Binding-site contacts:
Ligand atom C2 contacts residue ASN234 of chain 1.A at 2.5 Å.
Ligand atom C7 contacts residue GLU465 of chain 1.C at 3.8 Å.
Ligand atom O5 contacts residue THR236 of chain 1.A at 3.6 Å.
Ligand atom C1 contacts residue THR236 of chain 1.A at 3.5 Å.
Ligand atom C5 contacts residue THR108 of chain 1.A at 4.1 Å.
Ligand atom C5 contacts residue ASN234 of chain 1.A at 3.8 Å.
Ligand atom O7 contacts residue ARG457 of chain 1.C at 4.3 Å.
Ligand atom C1 contacts residue ASN234 of chain 1.A at 1.5 Å.
Ligand atom C6 contacts residue THR108 of chain 1.A at 3.6 Å.
Ligand atom O7 contacts residue ASN234 of chain 1.A at 3.9 Å.
Ligand atom O6 contacts residue THR108 of chain 1.A at 3.8 Å.
Ligand atom O4 contacts residue LYS458 of chain 1.C at 4.5 Å.
Ligand atom C8 contacts residue GLU465 of chain 1.C at 3.3 Å.
Ligand atom C5 contacts residue THR236 of chain 1.A at 3.8 Å.
Ligand atom C4 contacts residue ASN234 of chain 1.A at 4.3 Å.
Ligand atom O7 contacts residue GLU465 of chain 1.C at 3.0 Å (salt-bridge).
Ligand atom C3 contacts residue ASN234 of chain 1.A at 3.8 Å.
Ligand atom O5 contacts residue THR108 of chain 1.A at 3.6 Å (h-bond).
Ligand atom N2 contacts residue ASN234 of chain 1.A at 2.8 Å (h-bond).
Ligand atom C6 contacts residue LYS458 of chain 1.C at 4.3 Å.
Ligand atom C7 contacts residue ASN234 of chain 1.A at 3.6 Å.
Ligand atom C8 contacts residue LYS462 of chain 1.C at 4.1 Å.
Ligand atom C8 contacts residue ASN234 of chain 1.A at 3.9 Å.
Ligand atom C1 contacts residue THR108 of chain 1.A at 4.5 Å.
Ligand atom O5 contacts residue ASN234 of chain 1.A at 2.5 Å (h-bond).

Sequence of chain 1.C:
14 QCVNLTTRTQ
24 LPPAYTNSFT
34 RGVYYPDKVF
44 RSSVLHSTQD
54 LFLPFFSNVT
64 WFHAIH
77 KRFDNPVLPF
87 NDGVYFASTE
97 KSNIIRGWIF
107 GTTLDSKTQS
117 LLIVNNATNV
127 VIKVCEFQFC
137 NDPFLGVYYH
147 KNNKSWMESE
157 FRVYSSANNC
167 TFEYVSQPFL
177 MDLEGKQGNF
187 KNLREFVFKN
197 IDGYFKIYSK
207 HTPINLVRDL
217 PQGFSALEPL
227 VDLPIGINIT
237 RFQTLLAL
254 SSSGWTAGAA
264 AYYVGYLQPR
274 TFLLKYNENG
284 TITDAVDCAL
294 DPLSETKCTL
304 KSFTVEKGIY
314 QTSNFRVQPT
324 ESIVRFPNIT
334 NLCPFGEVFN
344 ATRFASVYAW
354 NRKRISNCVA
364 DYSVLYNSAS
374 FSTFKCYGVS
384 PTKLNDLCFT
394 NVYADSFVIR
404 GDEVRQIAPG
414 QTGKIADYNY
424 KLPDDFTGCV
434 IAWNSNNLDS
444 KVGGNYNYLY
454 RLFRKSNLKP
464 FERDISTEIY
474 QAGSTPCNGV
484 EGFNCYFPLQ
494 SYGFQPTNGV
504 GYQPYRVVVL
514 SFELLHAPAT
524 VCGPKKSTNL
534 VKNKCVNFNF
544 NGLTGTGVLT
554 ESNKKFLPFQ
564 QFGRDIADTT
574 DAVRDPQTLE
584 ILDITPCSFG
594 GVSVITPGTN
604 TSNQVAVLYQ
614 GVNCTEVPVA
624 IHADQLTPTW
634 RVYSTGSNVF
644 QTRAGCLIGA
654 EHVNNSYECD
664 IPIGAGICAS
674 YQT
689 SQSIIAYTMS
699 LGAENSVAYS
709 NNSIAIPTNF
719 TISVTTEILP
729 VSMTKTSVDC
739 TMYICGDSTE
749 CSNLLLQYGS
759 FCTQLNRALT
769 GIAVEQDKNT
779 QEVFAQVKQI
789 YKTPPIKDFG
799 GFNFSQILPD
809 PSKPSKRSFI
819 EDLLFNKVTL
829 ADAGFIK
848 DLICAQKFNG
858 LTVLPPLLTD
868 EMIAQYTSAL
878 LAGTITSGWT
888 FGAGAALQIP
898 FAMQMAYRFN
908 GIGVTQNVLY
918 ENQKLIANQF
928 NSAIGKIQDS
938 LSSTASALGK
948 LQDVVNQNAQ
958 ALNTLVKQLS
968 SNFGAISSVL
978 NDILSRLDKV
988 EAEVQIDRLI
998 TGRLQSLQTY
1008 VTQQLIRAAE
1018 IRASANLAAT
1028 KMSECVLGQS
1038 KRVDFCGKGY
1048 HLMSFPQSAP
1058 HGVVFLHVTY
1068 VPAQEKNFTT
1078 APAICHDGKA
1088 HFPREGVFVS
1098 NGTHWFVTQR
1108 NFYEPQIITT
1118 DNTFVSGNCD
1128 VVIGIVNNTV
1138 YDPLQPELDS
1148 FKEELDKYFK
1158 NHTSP

A protein and the small-molecule ligand that binds it are described below.
Small molecule (SMILES): CC(=O)N[C@H]1[C@H](O[C@H]2[C@H](O)[C@@H](NC(C)=O)CO[C@@H]2CO)O[C@H](CO)[C@@H](O)[C@@H]1O

Sequence of chain 1.A:
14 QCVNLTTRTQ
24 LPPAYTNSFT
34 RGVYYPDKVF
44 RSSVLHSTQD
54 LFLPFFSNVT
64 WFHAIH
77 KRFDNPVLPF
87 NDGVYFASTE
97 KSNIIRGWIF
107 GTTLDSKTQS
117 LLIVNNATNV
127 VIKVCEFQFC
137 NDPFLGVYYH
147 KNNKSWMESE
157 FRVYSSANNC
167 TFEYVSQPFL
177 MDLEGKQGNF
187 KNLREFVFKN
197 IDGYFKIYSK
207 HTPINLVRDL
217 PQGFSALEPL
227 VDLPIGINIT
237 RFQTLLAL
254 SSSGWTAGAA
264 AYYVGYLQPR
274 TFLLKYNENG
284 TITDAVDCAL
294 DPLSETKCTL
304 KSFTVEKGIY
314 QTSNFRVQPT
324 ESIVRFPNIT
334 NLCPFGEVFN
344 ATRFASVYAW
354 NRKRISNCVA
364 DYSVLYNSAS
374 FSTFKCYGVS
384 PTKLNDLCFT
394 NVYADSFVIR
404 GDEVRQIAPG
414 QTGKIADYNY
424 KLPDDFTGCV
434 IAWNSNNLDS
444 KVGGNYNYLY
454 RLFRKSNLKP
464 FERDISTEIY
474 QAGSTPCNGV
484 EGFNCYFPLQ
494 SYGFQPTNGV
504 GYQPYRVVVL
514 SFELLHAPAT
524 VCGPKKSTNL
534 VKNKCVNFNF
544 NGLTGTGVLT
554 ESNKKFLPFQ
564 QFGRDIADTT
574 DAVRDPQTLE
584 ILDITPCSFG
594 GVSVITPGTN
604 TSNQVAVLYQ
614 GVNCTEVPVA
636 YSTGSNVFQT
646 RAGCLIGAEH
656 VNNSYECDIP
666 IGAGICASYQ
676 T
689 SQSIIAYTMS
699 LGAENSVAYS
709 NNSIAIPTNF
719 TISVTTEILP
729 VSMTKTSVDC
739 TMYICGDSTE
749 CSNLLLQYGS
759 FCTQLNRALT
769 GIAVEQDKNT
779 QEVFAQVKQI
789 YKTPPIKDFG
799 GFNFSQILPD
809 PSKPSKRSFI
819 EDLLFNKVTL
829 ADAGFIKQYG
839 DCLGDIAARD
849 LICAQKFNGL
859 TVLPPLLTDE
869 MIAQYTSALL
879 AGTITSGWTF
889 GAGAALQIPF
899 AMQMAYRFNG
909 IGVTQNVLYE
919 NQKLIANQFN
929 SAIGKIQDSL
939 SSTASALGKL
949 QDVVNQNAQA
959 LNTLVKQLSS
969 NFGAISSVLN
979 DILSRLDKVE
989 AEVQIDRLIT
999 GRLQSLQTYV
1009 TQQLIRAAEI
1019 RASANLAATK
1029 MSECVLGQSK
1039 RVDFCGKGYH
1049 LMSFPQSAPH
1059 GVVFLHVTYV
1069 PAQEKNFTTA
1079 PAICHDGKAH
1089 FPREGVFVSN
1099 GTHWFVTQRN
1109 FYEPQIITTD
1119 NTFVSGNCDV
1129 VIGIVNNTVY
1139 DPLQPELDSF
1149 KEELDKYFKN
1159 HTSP